Binding-site contacts:
Ligand atom C5 contacts residue ALA118 of chain 14.A at 3.6 Å (hydrophobic).
Ligand atom C11 contacts residue GLN132 of chain 14.A at 4.3 Å.
Ligand atom O8 contacts residue ALA118 of chain 14.A at 3.8 Å.
Ligand atom C11 contacts residue GLN65 of chain 15.A at 3.7 Å.
Ligand atom O10 contacts residue ALA64 of chain 15.A at 3.8 Å.
Ligand atom C8 contacts residue GLN120 of chain 14.A at 4.1 Å.
Ligand atom C9 contacts residue TRP119 of chain 14.A at 4.3 Å (hydrophobic).
Ligand atom O1A contacts residue ARG129 of chain 14.A at 3.3 Å (salt-bridge).
Ligand atom O9 contacts residue THR42 of chain 15.A at 4.0 Å.
Ligand atom C4 contacts residue ALA118 of chain 14.A at 4.0 Å (hydrophobic).
Ligand atom C10 contacts residue GLN65 of chain 15.A at 4.5 Å.
Ligand atom C11 contacts residue ALA118 of chain 14.A at 3.9 Å (hydrophobic).
Ligand atom C1 contacts residue ARG129 of chain 14.A at 4.0 Å.
Ligand atom C10 contacts residue ALA118 of chain 14.A at 3.8 Å (hydrophobic).
Ligand atom N5 contacts residue ALA118 of chain 14.A at 2.8 Å (h-bond).
Ligand atom C6 contacts residue ALA118 of chain 14.A at 3.4 Å (hydrophobic).
Ligand atom C11 contacts residue TRP119 of chain 14.A at 4.4 Å (hydrophobic).
Ligand atom O1B contacts residue ARG129 of chain 14.A at 3.9 Å.
Ligand atom O9 contacts residue GLN120 of chain 14.A at 3.5 Å (h-bond).
Ligand atom C7 contacts residue ALA118 of chain 14.A at 3.6 Å (hydrophobic).
Ligand atom O8 contacts residue TRP119 of chain 14.A at 3.8 Å.
Ligand atom C8 contacts residue ALA118 of chain 14.A at 4.3 Å (hydrophobic).
Ligand atom O8 contacts residue GLN120 of chain 14.A at 2.8 Å (h-bond).
Ligand atom O10 contacts residue GLN65 of chain 15.A at 4.0 Å.
Ligand atom C10 contacts residue ALA64 of chain 15.A at 4.5 Å (hydrophobic).
Ligand atom O1A contacts residue ALA118 of chain 14.A at 4.5 Å.

Sequence of chain 15.A:
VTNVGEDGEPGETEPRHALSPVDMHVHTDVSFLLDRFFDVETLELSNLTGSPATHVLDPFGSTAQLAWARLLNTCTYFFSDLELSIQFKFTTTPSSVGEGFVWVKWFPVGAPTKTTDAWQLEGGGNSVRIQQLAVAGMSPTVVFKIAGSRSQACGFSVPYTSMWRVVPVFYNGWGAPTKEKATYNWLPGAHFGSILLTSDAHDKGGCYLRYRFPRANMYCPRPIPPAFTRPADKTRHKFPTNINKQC

A small-molecule ligand and the protein it binds are described below.
Small molecule (SMILES): CC(=O)N[C@H]1[C@H]([C@H](O)[C@H](O)CO)O[C@@](O[C@H]2[C@@H](O)[C@@H](CO)O[C@@H](O[C@H]3[C@H](O)[C@@H](O)[C@@H](O)O[C@@H]3CO)[C@@H]2O)(C(=O)O)C[C@@H]1O

Sequence of chain 14.A:
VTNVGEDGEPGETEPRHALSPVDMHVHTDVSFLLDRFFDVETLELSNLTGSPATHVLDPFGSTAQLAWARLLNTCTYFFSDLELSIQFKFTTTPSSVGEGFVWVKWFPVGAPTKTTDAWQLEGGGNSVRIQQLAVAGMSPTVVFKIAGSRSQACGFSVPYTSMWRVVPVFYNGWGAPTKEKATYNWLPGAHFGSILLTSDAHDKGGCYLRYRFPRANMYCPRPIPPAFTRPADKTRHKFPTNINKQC